Sequence of chain 1.F:
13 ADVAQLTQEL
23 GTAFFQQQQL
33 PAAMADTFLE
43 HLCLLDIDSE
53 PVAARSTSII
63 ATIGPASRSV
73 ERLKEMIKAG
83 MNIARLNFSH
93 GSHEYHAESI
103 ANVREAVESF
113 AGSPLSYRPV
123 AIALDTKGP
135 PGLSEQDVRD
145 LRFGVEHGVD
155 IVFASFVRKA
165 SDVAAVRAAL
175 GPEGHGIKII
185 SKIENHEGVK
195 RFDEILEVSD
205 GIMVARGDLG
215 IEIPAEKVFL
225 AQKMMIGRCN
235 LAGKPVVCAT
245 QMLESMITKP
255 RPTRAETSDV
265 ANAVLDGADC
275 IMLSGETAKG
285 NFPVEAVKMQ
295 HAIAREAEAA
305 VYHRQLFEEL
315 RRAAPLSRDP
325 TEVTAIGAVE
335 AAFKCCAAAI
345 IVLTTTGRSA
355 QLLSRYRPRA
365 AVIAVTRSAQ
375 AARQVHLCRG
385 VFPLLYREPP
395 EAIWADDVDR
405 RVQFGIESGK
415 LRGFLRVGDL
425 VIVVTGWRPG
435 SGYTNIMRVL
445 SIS

Binding-site contacts:
Ligand atom C9 contacts residue HIS92 of chain 1.F at 3.9 Å.
Ligand atom C12 contacts residue PRO67 of chain 1.F at 3.8 Å (hydrophobic).
Ligand atom C20 contacts residue SER91 of chain 1.F at 3.7 Å.
Ligand atom O5 contacts residue SER91 of chain 1.F at 3.3 Å (h-bond).
Ligand atom C12 contacts residue HIS92 of chain 1.F at 4.0 Å.
Ligand atom C2 contacts residue ALA282 of chain 1.F at 3.7 Å (hydrophobic).
Ligand atom O5 contacts residue K1 of chain 1.JA at 3.5 Å.
Ligand atom O5 contacts residue ASN89 of chain 1.F at 3.6 Å.
Ligand atom O2 contacts residue HIS92 of chain 1.F at 4.0 Å.
Ligand atom C7 contacts residue HIS92 of chain 1.F at 3.6 Å.
Ligand atom O4 contacts residue THR64 of chain 1.F at 3.9 Å.
Ligand atom C3 contacts residue LYS283 of chain 1.F at 4.0 Å.
Ligand atom C4 contacts residue HIS92 of chain 1.F at 4.0 Å.
Ligand atom C2 contacts residue HIS92 of chain 1.F at 3.8 Å.
Ligand atom C9 contacts residue GLY93 of chain 1.F at 4.0 Å.
Ligand atom O6 contacts residue HIS92 of chain 1.F at 2.9 Å (h-bond).
Ligand atom O2 contacts residue ASN89 of chain 1.F at 3.0 Å (h-bond).
Ligand atom O6 contacts residue SER91 of chain 1.F at 3.6 Å.
Ligand atom C8 contacts residue HIS92 of chain 1.F at 3.6 Å.
Ligand atom O8 contacts residue SER91 of chain 1.F at 3.4 Å.
Ligand atom C5 contacts residue ALA282 of chain 1.F at 3.8 Å (hydrophobic).
Ligand atom O10 contacts residue GLY279 of chain 1.F at 3.4 Å.
Ligand atom O4 contacts residue HIS92 of chain 1.F at 3.8 Å.
Ligand atom C11 contacts residue PRO67 of chain 1.F at 3.6 Å (hydrophobic).
Ligand atom O4 contacts residue ASN89 of chain 1.F at 3.4 Å.
Ligand atom O2 contacts residue THR64 of chain 1.F at 3.4 Å.
Ligand atom C6 contacts residue HIS92 of chain 1.F at 3.5 Å.
Ligand atom C10 contacts residue TYR97 of chain 1.F at 3.9 Å (hydrophobic).
Ligand atom C20 contacts residue HIS92 of chain 1.F at 4.0 Å.
Ligand atom C5 contacts residue HIS92 of chain 1.F at 3.5 Å.
Ligand atom O2 contacts residue ARG87 of chain 1.F at 4.0 Å.
Ligand atom C2 contacts residue ASN89 of chain 1.F at 4.0 Å.
Ligand atom C20 contacts residue ASN89 of chain 1.F at 3.6 Å.
Ligand atom O1 contacts residue SER278 of chain 1.F at 3.8 Å.
Ligand atom O6 contacts residue ASN89 of chain 1.F at 2.9 Å (h-bond).
Ligand atom C9 contacts residue TYR97 of chain 1.F at 3.4 Å (hydrophobic).
Ligand atom C13 contacts residue LYS283 of chain 1.F at 4.0 Å.
Ligand atom C10 contacts residue PRO67 of chain 1.F at 3.9 Å (hydrophobic).
Ligand atom O3 contacts residue LYS283 of chain 1.F at 3.4 Å.
Ligand atom O1 contacts residue GLY279 of chain 1.F at 3.5 Å (h-bond).

This protein binds this small molecule.
Small molecule (SMILES): O=C(O)C[C@H](NC(=O)[C@@H]1CCCN(S(=O)(=O)c2cc3c(c(O)c2O)C(=O)c2ccccc2C3=O)C1)C(=O)O